Sequence of chain 28.A:
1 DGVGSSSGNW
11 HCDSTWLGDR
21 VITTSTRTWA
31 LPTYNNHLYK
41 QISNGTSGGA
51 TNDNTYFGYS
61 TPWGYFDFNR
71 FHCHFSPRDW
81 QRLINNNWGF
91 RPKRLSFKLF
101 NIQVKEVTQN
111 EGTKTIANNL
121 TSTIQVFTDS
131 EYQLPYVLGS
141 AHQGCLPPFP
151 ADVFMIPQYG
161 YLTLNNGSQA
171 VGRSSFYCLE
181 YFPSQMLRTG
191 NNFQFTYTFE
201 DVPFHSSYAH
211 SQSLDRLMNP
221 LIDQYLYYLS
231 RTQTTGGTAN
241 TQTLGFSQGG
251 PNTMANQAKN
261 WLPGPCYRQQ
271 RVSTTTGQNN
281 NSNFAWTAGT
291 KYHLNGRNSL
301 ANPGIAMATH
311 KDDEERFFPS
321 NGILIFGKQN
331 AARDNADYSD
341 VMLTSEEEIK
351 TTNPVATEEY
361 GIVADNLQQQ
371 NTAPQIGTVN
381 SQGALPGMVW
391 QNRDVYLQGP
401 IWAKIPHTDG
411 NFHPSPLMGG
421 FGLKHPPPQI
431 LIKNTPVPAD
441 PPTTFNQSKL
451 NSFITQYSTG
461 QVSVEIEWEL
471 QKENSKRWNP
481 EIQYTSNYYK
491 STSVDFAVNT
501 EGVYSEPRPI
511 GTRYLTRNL

This small molecule binds to this protein.
Small molecule (SMILES): Nc1ccn([C@H]2C[C@H](O[P](=O)(O)OC[C@H]3O[C@@H](n4cnc5c(N)ncnc54)C[C@@H]3O)[C@@H](CO)O2)c(=O)n1

Sequence of chain 15.A:
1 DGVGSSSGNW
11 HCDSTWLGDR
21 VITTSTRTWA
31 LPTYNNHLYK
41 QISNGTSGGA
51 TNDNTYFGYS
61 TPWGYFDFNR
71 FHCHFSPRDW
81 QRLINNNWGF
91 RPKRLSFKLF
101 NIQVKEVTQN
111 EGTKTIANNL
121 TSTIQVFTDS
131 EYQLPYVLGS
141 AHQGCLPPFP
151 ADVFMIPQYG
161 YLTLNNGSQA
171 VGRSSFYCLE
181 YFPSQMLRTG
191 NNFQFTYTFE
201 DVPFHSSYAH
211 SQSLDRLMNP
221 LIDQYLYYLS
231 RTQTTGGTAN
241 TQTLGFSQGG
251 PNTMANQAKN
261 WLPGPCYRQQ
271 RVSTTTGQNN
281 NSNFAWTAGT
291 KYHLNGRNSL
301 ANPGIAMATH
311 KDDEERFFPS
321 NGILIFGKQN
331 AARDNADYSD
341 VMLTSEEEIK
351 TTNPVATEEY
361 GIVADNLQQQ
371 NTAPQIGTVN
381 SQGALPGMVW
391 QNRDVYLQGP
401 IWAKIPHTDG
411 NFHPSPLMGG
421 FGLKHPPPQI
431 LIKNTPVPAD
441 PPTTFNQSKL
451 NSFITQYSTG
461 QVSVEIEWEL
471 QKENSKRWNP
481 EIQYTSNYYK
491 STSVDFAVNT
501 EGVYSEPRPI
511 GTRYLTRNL

Binding-site contacts:
Ligand atom C5 contacts residue ASP201 of chain 15.A at 3.3 Å.
Ligand atom C5 contacts residue VAL202 of chain 15.A at 3.6 Å (hydrophobic).
Ligand atom N1 contacts residue GLY422 of chain 15.A at 2.9 Å (h-bond).
Ligand atom N1 contacts residue PRO203 of chain 15.A at 3.8 Å.
Ligand atom C5 contacts residue ARG91 of chain 15.A at 4.2 Å.
Ligand atom N6 contacts residue PHE421 of chain 15.A at 3.8 Å.
Ligand atom C8 contacts residue HIS413 of chain 15.A at 3.9 Å.
Ligand atom C6 contacts residue SER415 of chain 15.A at 4.1 Å.
Ligand atom N6 contacts residue VAL202 of chain 15.A at 4.2 Å.
Ligand atom N4 contacts residue ASP201 of chain 15.A at 2.6 Å.
Ligand atom N4 contacts residue VAL202 of chain 15.A at 2.9 Å (h-bond).
Ligand atom OP2 contacts residue ASP409 of chain 28.A at 3.2 Å (salt-bridge).
Ligand atom N1 contacts residue VAL202 of chain 15.A at 3.5 Å.
Ligand atom C5 contacts residue PRO203 of chain 15.A at 4.0 Å (hydrophobic).
Ligand atom N1 contacts residue PRO203 of chain 15.A at 4.2 Å.
Ligand atom C6 contacts residue PRO203 of chain 15.A at 4.0 Å (hydrophobic).
Ligand atom C2 contacts residue PRO203 of chain 15.A at 4.0 Å (hydrophobic).
Ligand atom C6 contacts residue GLY422 of chain 15.A at 3.7 Å.
Ligand atom N7 contacts residue SER415 of chain 15.A at 3.9 Å.
Ligand atom C2 contacts residue VAL202 of chain 15.A at 4.1 Å (hydrophobic).
Ligand atom C4 contacts residue PRO203 of chain 15.A at 4.1 Å (hydrophobic).
Ligand atom N6 contacts residue GLY422 of chain 15.A at 3.3 Å (h-bond).
Ligand atom N6 contacts residue SER415 of chain 15.A at 3.8 Å.
Ligand atom C2' contacts residue PRO203 of chain 15.A at 3.3 Å (hydrophobic).
Ligand atom N7 contacts residue ASN392 of chain 15.A at 4.2 Å.
Ligand atom C6 contacts residue PRO203 of chain 15.A at 4.0 Å (hydrophobic).
Ligand atom C2' contacts residue PRO414 of chain 15.A at 3.6 Å (hydrophobic).
Ligand atom C5 contacts residue PRO203 of chain 15.A at 3.8 Å (hydrophobic).
Ligand atom C1' contacts residue PRO203 of chain 15.A at 4.1 Å (hydrophobic).
Ligand atom C2 contacts residue GLY422 of chain 15.A at 3.2 Å.
Ligand atom O3' contacts residue PRO414 of chain 15.A at 4.2 Å.
Ligand atom N7 contacts residue HIS413 of chain 15.A at 4.2 Å.
Ligand atom C2' contacts residue HIS413 of chain 15.A at 3.7 Å.
Ligand atom C6 contacts residue VAL202 of chain 15.A at 4.1 Å (hydrophobic).
Ligand atom N7 contacts residue PRO203 of chain 15.A at 4.1 Å.
Ligand atom C4 contacts residue ASP201 of chain 15.A at 3.5 Å.
Ligand atom C4 contacts residue VAL202 of chain 15.A at 3.7 Å (hydrophobic).
Ligand atom N6 contacts residue GLY420 of chain 15.A at 3.7 Å.
Ligand atom N3 contacts residue ASP201 of chain 15.A at 4.2 Å.
Ligand atom C4 contacts residue PRO203 of chain 15.A at 4.0 Å (hydrophobic).